A small-molecule ligand and the protein it binds are described below.
Small molecule (SMILES): CC(=O)N[C@@H]1[C@@H](O)[C@H](O)[C@@H](CO)O[C@H]1O

Sequence of chain 1.E:
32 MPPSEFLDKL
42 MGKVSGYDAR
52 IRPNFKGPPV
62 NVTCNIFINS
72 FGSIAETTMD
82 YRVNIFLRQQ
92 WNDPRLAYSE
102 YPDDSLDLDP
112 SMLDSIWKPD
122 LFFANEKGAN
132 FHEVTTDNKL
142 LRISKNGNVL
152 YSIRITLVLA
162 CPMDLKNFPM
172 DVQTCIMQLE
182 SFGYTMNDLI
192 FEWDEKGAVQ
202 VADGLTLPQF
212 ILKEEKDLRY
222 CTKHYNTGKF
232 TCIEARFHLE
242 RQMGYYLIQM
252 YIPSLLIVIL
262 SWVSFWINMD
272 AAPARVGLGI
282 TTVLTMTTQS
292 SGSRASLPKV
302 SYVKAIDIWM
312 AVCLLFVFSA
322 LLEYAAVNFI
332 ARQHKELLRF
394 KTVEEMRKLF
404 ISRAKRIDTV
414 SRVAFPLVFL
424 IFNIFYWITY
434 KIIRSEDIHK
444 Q

Binding-site contacts:
Ligand atom O7 contacts residue PRO60 of chain 1.E at 2.9 Å (h-bond).
Ligand atom C3 contacts residue ASN62 of chain 1.E at 3.8 Å.
Ligand atom O7 contacts residue ASN55 of chain 1.E at 3.9 Å.
Ligand atom C5 contacts residue ASN62 of chain 1.E at 3.7 Å.
Ligand atom C7 contacts residue ASN62 of chain 1.E at 3.8 Å.
Ligand atom C7 contacts residue PRO59 of chain 1.E at 4.0 Å (hydrophobic).
Ligand atom O7 contacts residue ASN62 of chain 1.E at 4.4 Å.
Ligand atom O5 contacts residue ASN62 of chain 1.E at 2.4 Å (h-bond).
Ligand atom C1 contacts residue ASN62 of chain 1.E at 1.4 Å.
Ligand atom O7 contacts residue PRO59 of chain 1.E at 3.8 Å.
Ligand atom N2 contacts residue ASN62 of chain 1.E at 3.0 Å (h-bond).
Ligand atom C2 contacts residue PRO60 of chain 1.E at 4.3 Å (hydrophobic).
Ligand atom C2 contacts residue ASN62 of chain 1.E at 2.5 Å.
Ligand atom C4 contacts residue ASN62 of chain 1.E at 4.3 Å.
Ligand atom C8 contacts residue ASN62 of chain 1.E at 4.3 Å.
Ligand atom C7 contacts residue PRO60 of chain 1.E at 3.4 Å (hydrophobic).
Ligand atom N2 contacts residue PRO59 of chain 1.E at 4.2 Å.
Ligand atom N2 contacts residue PRO60 of chain 1.E at 3.0 Å (h-bond).
Ligand atom O3 contacts residue PRO59 of chain 1.E at 3.9 Å.